Binding-site contacts:
Ligand atom O5 contacts residue THR352 of chain 1.C at 4.2 Å.
Ligand atom N2 contacts residue ASN350 of chain 1.C at 2.8 Å (h-bond).
Ligand atom O7 contacts residue ASN350 of chain 1.C at 3.3 Å (h-bond).
Ligand atom C1 contacts residue ASN350 of chain 1.C at 1.4 Å.
Ligand atom C2 contacts residue ASN350 of chain 1.C at 2.4 Å.
Ligand atom O5 contacts residue ASN350 of chain 1.C at 2.4 Å (h-bond).
Ligand atom C7 contacts residue ASN350 of chain 1.C at 3.3 Å.
Ligand atom C4 contacts residue ASN350 of chain 1.C at 4.2 Å.
Ligand atom O6 contacts residue LYS353 of chain 1.C at 3.6 Å (salt-bridge).
Ligand atom C8 contacts residue GLU347 of chain 1.C at 3.4 Å.
Ligand atom C6 contacts residue LYS353 of chain 1.C at 4.3 Å.
Ligand atom C7 contacts residue GLU347 of chain 1.C at 3.6 Å.
Ligand atom C8 contacts residue NAG2 of chain 1.Y at 3.9 Å.
Ligand atom O5 contacts residue LYS353 of chain 1.C at 3.8 Å.
Ligand atom O6 contacts residue THR352 of chain 1.C at 2.6 Å (h-bond).
Ligand atom C8 contacts residue LYS356 of chain 1.C at 3.4 Å.
Ligand atom C8 contacts residue LYS353 of chain 1.C at 3.9 Å.
Ligand atom C3 contacts residue ASN350 of chain 1.C at 3.8 Å.
Ligand atom N2 contacts residue LYS353 of chain 1.C at 4.3 Å.
Ligand atom O7 contacts residue GLU347 of chain 1.C at 2.9 Å (salt-bridge).
Ligand atom C5 contacts residue ASN350 of chain 1.C at 3.6 Å.
Ligand atom C8 contacts residue ASN350 of chain 1.C at 4.4 Å.
Ligand atom O6 contacts residue ASN350 of chain 1.C at 3.9 Å.
Ligand atom C6 contacts residue THR352 of chain 1.C at 4.0 Å.

The small molecule below binds the protein below.
Small molecule (SMILES): CC(=O)N[C@H]1[C@H](O[C@H]2[C@H](O)[C@@H](NC(C)=O)CO[C@@H]2CO)O[C@H](CO)[C@@H](O)[C@@H]1O

Sequence of chain 1.C:
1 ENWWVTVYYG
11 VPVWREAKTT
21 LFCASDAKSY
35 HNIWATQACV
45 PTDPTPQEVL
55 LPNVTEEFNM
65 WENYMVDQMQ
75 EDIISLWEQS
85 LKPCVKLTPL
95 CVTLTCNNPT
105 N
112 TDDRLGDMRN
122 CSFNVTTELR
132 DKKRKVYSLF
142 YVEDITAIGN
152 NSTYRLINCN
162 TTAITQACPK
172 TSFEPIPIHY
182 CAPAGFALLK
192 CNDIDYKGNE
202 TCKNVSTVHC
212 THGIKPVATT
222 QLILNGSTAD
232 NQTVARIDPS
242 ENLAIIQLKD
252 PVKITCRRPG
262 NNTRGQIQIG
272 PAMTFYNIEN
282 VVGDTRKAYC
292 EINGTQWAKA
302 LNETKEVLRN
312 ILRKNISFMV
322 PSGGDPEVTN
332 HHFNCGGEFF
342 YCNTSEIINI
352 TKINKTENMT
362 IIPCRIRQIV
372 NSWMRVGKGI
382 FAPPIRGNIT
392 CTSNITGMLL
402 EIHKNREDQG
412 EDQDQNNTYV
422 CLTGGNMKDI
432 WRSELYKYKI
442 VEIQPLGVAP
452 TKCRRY